A small-molecule ligand and the protein it binds are described below.
Small molecule (SMILES): N=C1N[C@H]2[C@H](CS[C@H]2CCCCC(=O)O)N1

Sequence of chain 1.A:
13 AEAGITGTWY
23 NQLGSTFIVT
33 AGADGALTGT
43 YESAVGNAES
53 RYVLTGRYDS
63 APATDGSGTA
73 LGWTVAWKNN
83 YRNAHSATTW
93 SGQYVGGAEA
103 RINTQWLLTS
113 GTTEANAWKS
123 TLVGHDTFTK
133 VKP

Binding-site contacts:
Ligand atom C3 contacts residue SER45 of chain 1.A at 3.8 Å.
Ligand atom C11 contacts residue ASN49 of chain 1.A at 3.9 Å.
Ligand atom C11 contacts residue SER88 of chain 1.A at 3.9 Å.
Ligand atom C9 contacts residue ALA50 of chain 1.A at 3.6 Å (hydrophobic).
Ligand atom S1 contacts residue THR90 of chain 1.A at 3.3 Å (h-bond).
Ligand atom O12 contacts residue SER88 of chain 1.A at 2.8 Å (h-bond).
Ligand atom C10 contacts residue TRP79 of chain 1.A at 3.4 Å (hydrophobic).
Ligand atom N2 contacts residue LEU25 of chain 1.A at 4.0 Å.
Ligand atom C3 contacts residue LEU25 of chain 1.A at 3.7 Å (hydrophobic).
Ligand atom O11 contacts residue ASN49 of chain 1.A at 3.0 Å (h-bond).
Ligand atom C4 contacts residue VAL47 of chain 1.A at 3.4 Å (hydrophobic).
Ligand atom C8 contacts residue VAL47 of chain 1.A at 3.7 Å (hydrophobic).
Ligand atom C6 contacts residue TRP108 of chain 1.A at 3.8 Å (hydrophobic).
Ligand atom C10 contacts residue ASN49 of chain 1.A at 4.0 Å.
Ligand atom C5 contacts residue ASP128 of chain 1.A at 3.9 Å.
Ligand atom S1 contacts residue TRP79 of chain 1.A at 3.7 Å.
Ligand atom N2 contacts residue VAL47 of chain 1.A at 3.6 Å.
Ligand atom C10 contacts residue ALA50 of chain 1.A at 3.7 Å (hydrophobic).
Ligand atom N2 contacts residue SER45 of chain 1.A at 2.9 Å (h-bond).
Ligand atom O12 contacts residue TRP79 of chain 1.A at 3.7 Å.
Ligand atom C6 contacts residue TRP92 of chain 1.A at 3.8 Å (hydrophobic).
Ligand atom C3 contacts residue ASN23 of chain 1.A at 3.9 Å.
Ligand atom N3 contacts residue SER27 of chain 1.A at 2.7 Å (h-bond).
Ligand atom C3 contacts residue SER27 of chain 1.A at 3.7 Å.
Ligand atom N1 contacts residue TYR43 of chain 1.A at 3.9 Å.
Ligand atom N1 contacts residue LEU25 of chain 1.A at 3.7 Å.
Ligand atom C3 contacts residue ASP128 of chain 1.A at 4.0 Å.
Ligand atom C9 contacts residue TRP79 of chain 1.A at 3.9 Å (hydrophobic).
Ligand atom N3 contacts residue TYR43 of chain 1.A at 2.7 Å (h-bond).
Ligand atom N3 contacts residue ASN23 of chain 1.A at 3.2 Å (h-bond).
Ligand atom C7 contacts residue VAL47 of chain 1.A at 3.4 Å (hydrophobic).
Ligand atom C3 contacts residue TYR43 of chain 1.A at 3.5 Å (hydrophobic).
Ligand atom O12 contacts residue ALA86 of chain 1.A at 3.7 Å.
Ligand atom C7 contacts residue SER45 of chain 1.A at 3.3 Å.
Ligand atom C2 contacts residue TRP120 of chain 2.B at 3.7 Å (hydrophobic).
Ligand atom C9 contacts residue VAL47 of chain 1.A at 3.3 Å (hydrophobic).
Ligand atom N1 contacts residue ASP128 of chain 1.A at 3.0 Å (salt-bridge).
Ligand atom N3 contacts residue SER45 of chain 1.A at 3.8 Å.
Ligand atom C9 contacts residue GLY48 of chain 1.A at 3.8 Å.
Ligand atom O11 contacts residue GLY48 of chain 1.A at 3.4 Å.

Sequence of chain 2.B:
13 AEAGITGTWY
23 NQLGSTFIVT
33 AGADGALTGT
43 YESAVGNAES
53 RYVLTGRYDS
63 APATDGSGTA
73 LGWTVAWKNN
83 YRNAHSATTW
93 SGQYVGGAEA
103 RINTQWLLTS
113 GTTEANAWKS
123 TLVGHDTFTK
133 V